A small-molecule ligand and the protein it binds are described below.
Small molecule (SMILES): CC(=O)N[C@@H]1[C@@H](O)[C@H](O)[C@@H](CO)O[C@H]1O

Binding-site contacts:
Ligand atom C5 contacts residue ASN113 of chain 1.A at 3.6 Å.
Ligand atom C3 contacts residue ASN113 of chain 1.A at 3.8 Å.
Ligand atom O5 contacts residue ASN113 of chain 1.A at 2.3 Å (h-bond).
Ligand atom C1 contacts residue ASN113 of chain 1.A at 1.4 Å.
Ligand atom C4 contacts residue ASN113 of chain 1.A at 4.2 Å.
Ligand atom N2 contacts residue ASN113 of chain 1.A at 2.9 Å (h-bond).
Ligand atom O7 contacts residue ASN113 of chain 1.A at 3.5 Å (h-bond).
Ligand atom C2 contacts residue ASN113 of chain 1.A at 2.4 Å.
Ligand atom C7 contacts residue ASN113 of chain 1.A at 3.4 Å.

Sequence of chain 1.A:
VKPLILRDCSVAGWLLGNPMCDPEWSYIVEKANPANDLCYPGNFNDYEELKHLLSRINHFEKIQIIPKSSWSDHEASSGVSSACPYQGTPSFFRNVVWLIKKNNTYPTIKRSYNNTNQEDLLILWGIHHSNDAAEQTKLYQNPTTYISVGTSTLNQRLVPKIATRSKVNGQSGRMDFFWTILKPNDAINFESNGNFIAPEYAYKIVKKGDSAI